Binding-site contacts:
Ligand atom O5 contacts residue ASN603 of chain 1.C at 1.9 Å (h-bond).
Ligand atom N2 contacts residue ASN603 of chain 1.C at 3.3 Å (h-bond).
Ligand atom C1 contacts residue ASN603 of chain 1.C at 1.4 Å.
Ligand atom C7 contacts residue ASN603 of chain 1.C at 3.7 Å.
Ligand atom C3 contacts residue ASN603 of chain 1.C at 3.5 Å.
Ligand atom O7 contacts residue ASN603 of chain 1.C at 3.4 Å (h-bond).
Ligand atom C4 contacts residue ASN603 of chain 1.C at 3.5 Å.
Ligand atom O6 contacts residue ASN603 of chain 1.C at 3.6 Å.
Ligand atom O7 contacts residue THR604 of chain 1.C at 2.8 Å (h-bond).
Ligand atom C8 contacts residue THR604 of chain 1.C at 4.0 Å.
Ligand atom C5 contacts residue ASN603 of chain 1.C at 3.2 Å.
Ligand atom C6 contacts residue ASN603 of chain 1.C at 4.0 Å.
Ligand atom C7 contacts residue THR604 of chain 1.C at 3.7 Å.
Ligand atom C2 contacts residue ASN603 of chain 1.C at 2.3 Å.

A protein and the small-molecule ligand that binds it are described below.
Small molecule (SMILES): CC(=O)N[C@@H]1[C@@H](O)[C@H](O)[C@@H](CO)O[C@H]1O

Sequence of chain 1.C:
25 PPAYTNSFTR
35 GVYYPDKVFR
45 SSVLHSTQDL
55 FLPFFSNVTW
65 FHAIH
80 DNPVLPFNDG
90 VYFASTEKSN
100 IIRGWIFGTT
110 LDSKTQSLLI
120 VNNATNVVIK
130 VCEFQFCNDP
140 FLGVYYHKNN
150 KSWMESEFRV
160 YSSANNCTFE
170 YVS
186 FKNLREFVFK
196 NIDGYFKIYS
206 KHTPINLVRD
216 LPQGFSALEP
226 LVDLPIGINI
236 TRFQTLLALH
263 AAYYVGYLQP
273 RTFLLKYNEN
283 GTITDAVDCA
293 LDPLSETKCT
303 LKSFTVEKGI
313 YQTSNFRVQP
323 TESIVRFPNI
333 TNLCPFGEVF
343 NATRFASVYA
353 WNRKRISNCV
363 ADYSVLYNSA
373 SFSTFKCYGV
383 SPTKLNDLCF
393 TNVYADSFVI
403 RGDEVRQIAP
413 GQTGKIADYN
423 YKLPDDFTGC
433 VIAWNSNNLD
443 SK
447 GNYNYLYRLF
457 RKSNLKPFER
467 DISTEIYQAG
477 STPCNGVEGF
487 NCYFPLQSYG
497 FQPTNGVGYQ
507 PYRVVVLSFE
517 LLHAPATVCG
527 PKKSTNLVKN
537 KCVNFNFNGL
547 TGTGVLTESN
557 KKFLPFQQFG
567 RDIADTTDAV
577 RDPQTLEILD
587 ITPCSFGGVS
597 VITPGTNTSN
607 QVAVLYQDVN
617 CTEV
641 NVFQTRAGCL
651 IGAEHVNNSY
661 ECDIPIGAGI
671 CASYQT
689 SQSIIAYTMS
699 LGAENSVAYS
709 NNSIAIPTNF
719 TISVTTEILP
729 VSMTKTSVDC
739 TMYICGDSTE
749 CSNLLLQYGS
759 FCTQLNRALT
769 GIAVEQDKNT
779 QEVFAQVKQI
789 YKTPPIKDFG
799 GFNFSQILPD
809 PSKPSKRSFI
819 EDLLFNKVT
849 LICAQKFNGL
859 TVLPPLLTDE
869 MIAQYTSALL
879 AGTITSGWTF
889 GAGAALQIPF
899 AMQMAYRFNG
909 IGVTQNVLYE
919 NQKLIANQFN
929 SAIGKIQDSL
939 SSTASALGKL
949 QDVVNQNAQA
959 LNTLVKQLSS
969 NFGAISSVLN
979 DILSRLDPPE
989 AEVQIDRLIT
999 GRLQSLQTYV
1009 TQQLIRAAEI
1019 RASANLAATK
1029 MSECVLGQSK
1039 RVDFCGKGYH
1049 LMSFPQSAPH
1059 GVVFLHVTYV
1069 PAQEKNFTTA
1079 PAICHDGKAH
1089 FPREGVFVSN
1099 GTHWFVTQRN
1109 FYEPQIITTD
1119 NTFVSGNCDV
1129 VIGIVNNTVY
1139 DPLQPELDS